Sequence of chain 1.B:
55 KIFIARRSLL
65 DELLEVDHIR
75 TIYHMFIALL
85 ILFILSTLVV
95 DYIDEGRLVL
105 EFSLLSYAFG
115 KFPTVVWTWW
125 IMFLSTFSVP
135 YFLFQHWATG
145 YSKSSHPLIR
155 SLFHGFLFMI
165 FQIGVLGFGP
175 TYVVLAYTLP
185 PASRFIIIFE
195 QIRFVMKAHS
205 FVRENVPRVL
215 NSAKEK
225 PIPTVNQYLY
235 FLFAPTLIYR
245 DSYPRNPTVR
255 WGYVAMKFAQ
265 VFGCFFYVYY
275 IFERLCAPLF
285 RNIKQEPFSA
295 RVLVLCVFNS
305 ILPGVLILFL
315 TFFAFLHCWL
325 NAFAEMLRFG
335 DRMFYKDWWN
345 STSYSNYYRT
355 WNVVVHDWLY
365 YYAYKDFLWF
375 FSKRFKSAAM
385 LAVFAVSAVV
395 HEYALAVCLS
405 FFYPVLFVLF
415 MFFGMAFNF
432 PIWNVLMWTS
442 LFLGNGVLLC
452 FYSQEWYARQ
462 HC

Binding-site contacts:
Ligand atom C23 contacts residue PHE80 of chain 1.A at 4.1 Å (hydrophobic).
Ligand atom C7 contacts residue ILE73 of chain 1.A at 3.6 Å (hydrophobic).
Ligand atom C3 contacts residue HIS72 of chain 1.B at 3.9 Å.
Ligand atom C19 contacts residue PHE313 of chain 1.A at 3.8 Å (hydrophobic).
Ligand atom C15 contacts residue LEU64 of chain 1.A at 3.9 Å (hydrophobic).
Ligand atom C25 contacts residue CYS268 of chain 1.A at 3.8 Å (hydrophobic).
Ligand atom C19 contacts residue TRP343 of chain 1.A at 4.0 Å (hydrophobic).
Ligand atom C22 contacts residue PHE80 of chain 1.A at 4.2 Å (hydrophobic).
Ligand atom C26 contacts residue ILE81 of chain 1.A at 3.8 Å (hydrophobic).
Ligand atom C4 contacts residue TRP343 of chain 1.A at 3.6 Å (hydrophobic).
Ligand atom C12 contacts residue PHE80 of chain 1.A at 3.5 Å (hydrophobic).
Ligand atom C27 contacts residue PHE80 of chain 1.A at 4.1 Å (hydrophobic).
Ligand atom C27 contacts residue TYR271 of chain 1.A at 3.5 Å (hydrophobic).
Ligand atom C6 contacts residue LEU67 of chain 1.A at 3.7 Å (hydrophobic).
Ligand atom O1 contacts residue THR75 of chain 1.B at 3.3 Å.
Ligand atom C23 contacts residue PHE317 of chain 1.A at 4.1 Å (hydrophobic).
Ligand atom O1 contacts residue TRP343 of chain 1.A at 3.5 Å.
Ligand atom C24 contacts residue TYR77 of chain 1.A at 3.6 Å (hydrophobic).
Ligand atom C7 contacts residue LEU64 of chain 1.A at 4.0 Å (hydrophobic).
Ligand atom O1 contacts residue HIS72 of chain 1.B at 2.8 Å (h-bond).
Ligand atom C24 contacts residue CYS268 of chain 1.A at 4.1 Å (hydrophobic).
Ligand atom O1 contacts residue ILE76 of chain 1.B at 3.9 Å.
Ligand atom C20 contacts residue PHE80 of chain 1.A at 4.2 Å (hydrophobic).
Ligand atom C17 contacts residue PHE80 of chain 1.A at 3.8 Å (hydrophobic).
Ligand atom C20 contacts residue PHE317 of chain 1.A at 4.1 Å (hydrophobic).
Ligand atom C18 contacts residue LEU64 of chain 1.A at 4.1 Å (hydrophobic).
Ligand atom C23 contacts residue CYS268 of chain 1.A at 4.1 Å (hydrophobic).
Ligand atom C21 contacts residue PHE80 of chain 1.A at 3.6 Å (hydrophobic).
Ligand atom C11 contacts residue PHE313 of chain 1.A at 3.6 Å (hydrophobic).
Ligand atom C18 contacts residue PHE317 of chain 1.A at 3.6 Å (hydrophobic).
Ligand atom C21 contacts residue LEU314 of chain 1.A at 4.0 Å (hydrophobic).
Ligand atom C6 contacts residue ILE73 of chain 1.A at 4.1 Å (hydrophobic).
Ligand atom C16 contacts residue TYR77 of chain 1.A at 3.9 Å (hydrophobic).
Ligand atom C22 contacts residue TYR77 of chain 1.A at 3.8 Å (hydrophobic).
Ligand atom C24 contacts residue ILE81 of chain 1.A at 4.0 Å (hydrophobic).
Ligand atom C15 contacts residue LEU68 of chain 1.A at 3.7 Å (hydrophobic).
Ligand atom C4 contacts residue HIS72 of chain 1.B at 4.1 Å.
Ligand atom C3 contacts residue ILE76 of chain 1.B at 4.1 Å (hydrophobic).
Ligand atom C8 contacts residue LEU64 of chain 1.A at 4.0 Å (hydrophobic).
Ligand atom C22 contacts residue PHE317 of chain 1.A at 4.0 Å (hydrophobic).

This small molecule binds to this protein.
Small molecule (SMILES): CC(C)CCC[C@@H](C)[C@H]1CC[C@H]2[C@@H]3CC=C4C[C@@H](O)CC[C@]4(C)[C@H]3CC[C@]12C

Sequence of chain 1.A:
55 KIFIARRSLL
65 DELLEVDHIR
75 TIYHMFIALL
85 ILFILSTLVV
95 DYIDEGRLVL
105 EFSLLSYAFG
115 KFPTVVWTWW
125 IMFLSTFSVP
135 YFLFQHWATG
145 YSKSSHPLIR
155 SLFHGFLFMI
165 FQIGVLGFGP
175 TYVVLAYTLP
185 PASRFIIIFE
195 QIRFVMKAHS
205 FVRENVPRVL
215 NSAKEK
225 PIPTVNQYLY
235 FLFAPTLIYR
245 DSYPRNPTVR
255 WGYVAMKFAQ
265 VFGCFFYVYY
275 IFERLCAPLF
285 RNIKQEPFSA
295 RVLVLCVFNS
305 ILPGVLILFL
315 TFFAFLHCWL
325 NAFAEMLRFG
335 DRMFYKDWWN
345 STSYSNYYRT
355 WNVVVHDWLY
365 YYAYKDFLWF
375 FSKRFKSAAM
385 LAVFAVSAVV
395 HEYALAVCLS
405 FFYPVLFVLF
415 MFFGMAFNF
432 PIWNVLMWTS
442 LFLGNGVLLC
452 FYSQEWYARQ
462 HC